Sequence of chain 2.B:
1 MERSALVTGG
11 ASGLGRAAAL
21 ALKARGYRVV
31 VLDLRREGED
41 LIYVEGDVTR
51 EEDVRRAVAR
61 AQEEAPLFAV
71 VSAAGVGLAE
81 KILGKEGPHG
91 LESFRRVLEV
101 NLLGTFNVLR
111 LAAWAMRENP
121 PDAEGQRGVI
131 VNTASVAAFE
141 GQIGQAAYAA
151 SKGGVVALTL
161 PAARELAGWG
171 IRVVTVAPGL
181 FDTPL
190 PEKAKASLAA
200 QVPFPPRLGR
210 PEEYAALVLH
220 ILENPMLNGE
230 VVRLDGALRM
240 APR

The protein below binds the small molecule below.
Small molecule (SMILES): Nc1ncnc2c1ncn2[C@@H]1O[C@H](CO)[C@@H](O)[C@H]1O

Binding-site contacts:
Ligand atom C2 contacts residue LEU34 of chain 2.B at 3.7 Å (hydrophobic).
Ligand atom N1 contacts residue VAL48 of chain 2.B at 3.0 Å (h-bond).
Ligand atom O4' contacts residue ALA74 of chain 2.B at 3.6 Å.
Ligand atom O4' contacts residue GLY75 of chain 2.B at 3.5 Å (h-bond).
Ligand atom C1' contacts residue ASP33 of chain 2.B at 3.6 Å.
Ligand atom N6 contacts residue VAL48 of chain 2.B at 3.8 Å.
Ligand atom O4' contacts residue GLY9 of chain 2.B at 3.7 Å.
Ligand atom C8 contacts residue GLY75 of chain 2.B at 3.5 Å.
Ligand atom C6 contacts residue VAL48 of chain 2.B at 3.8 Å (hydrophobic).
Ligand atom C5 contacts residue LEU34 of chain 2.B at 3.7 Å (hydrophobic).
Ligand atom C4 contacts residue LEU34 of chain 2.B at 3.6 Å (hydrophobic).
Ligand atom O5' contacts residue GLY75 of chain 2.B at 3.3 Å (h-bond).
Ligand atom N7 contacts residue VAL76 of chain 2.B at 3.8 Å.
Ligand atom O5' contacts residue ALA74 of chain 2.B at 3.7 Å.
Ligand atom N1 contacts residue GLY46 of chain 2.B at 3.6 Å.
Ligand atom C4' contacts residue ASP33 of chain 2.B at 3.7 Å.
Ligand atom C4 contacts residue ALA74 of chain 2.B at 3.8 Å (hydrophobic).
Ligand atom N3 contacts residue ALA74 of chain 2.B at 3.7 Å.
Ligand atom C4' contacts residue GLY9 of chain 2.B at 3.6 Å.
Ligand atom N3 contacts residue ASP33 of chain 2.B at 3.6 Å.
Ligand atom C6 contacts residue ASP47 of chain 2.B at 3.7 Å.
Ligand atom C2 contacts residue VAL48 of chain 2.B at 3.7 Å (hydrophobic).
Ligand atom N6 contacts residue ASP47 of chain 2.B at 2.9 Å (salt-bridge).
Ligand atom N1 contacts residue ASP47 of chain 2.B at 3.4 Å.
Ligand atom O3' contacts residue ASP33 of chain 2.B at 2.8 Å (salt-bridge).
Ligand atom C8 contacts residue LEU34 of chain 2.B at 3.9 Å (hydrophobic).
Ligand atom N7 contacts residue VAL100 of chain 2.B at 3.7 Å.
Ligand atom N3 contacts residue LEU34 of chain 2.B at 3.5 Å (h-bond).
Ligand atom C5' contacts residue GLY75 of chain 2.B at 3.8 Å.
Ligand atom C6 contacts residue LEU34 of chain 2.B at 3.9 Å (hydrophobic).
Ligand atom C3' contacts residue SER12 of chain 2.B at 3.4 Å.
Ligand atom N6 contacts residue VAL100 of chain 2.B at 3.7 Å.
Ligand atom O3' contacts residue SER12 of chain 2.B at 2.8 Å (h-bond).
Ligand atom C2 contacts residue GLY46 of chain 2.B at 3.4 Å.
Ligand atom C2 contacts residue ASP33 of chain 2.B at 3.9 Å.
Ligand atom C2' contacts residue ASP33 of chain 2.B at 3.5 Å.
Ligand atom O5' contacts residue ALA73 of chain 2.B at 2.8 Å (h-bond).
Ligand atom N7 contacts residue LEU34 of chain 2.B at 3.7 Å.
Ligand atom O2' contacts residue ASP33 of chain 2.B at 2.7 Å (salt-bridge).
Ligand atom C3' contacts residue ASP33 of chain 2.B at 3.6 Å.